Sequence of chain 5.B:
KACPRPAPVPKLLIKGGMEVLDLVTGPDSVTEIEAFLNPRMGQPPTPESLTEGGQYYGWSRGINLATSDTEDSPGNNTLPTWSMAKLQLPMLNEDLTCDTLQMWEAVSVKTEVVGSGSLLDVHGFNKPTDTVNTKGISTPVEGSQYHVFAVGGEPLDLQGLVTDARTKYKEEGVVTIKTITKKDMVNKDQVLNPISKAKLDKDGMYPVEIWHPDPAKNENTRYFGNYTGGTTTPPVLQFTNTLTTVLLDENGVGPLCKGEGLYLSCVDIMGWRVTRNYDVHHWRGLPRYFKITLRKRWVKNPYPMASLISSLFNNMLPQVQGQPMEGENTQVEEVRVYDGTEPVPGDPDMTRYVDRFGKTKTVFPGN

The protein below binds the small molecule below.
Small molecule (SMILES): CC(=O)N[C@@H]1[C@@H](O[C@@H]2O[C@H](CO)[C@H](O)[C@H](O[C@]3(C(=O)O)C[C@H](O)[C@@H](NC(C)=O)[C@H]([C@H](O)[C@H](O)CO)O3)[C@H]2O)[C@H](O)[C@@H](CO[C@]2(C(=O)O)C[C@H](O)[C@@H](NC(C)=O)[C@H]([C@H](O)[C@H](O)CO)O2)O[C@H]1O

Binding-site contacts:
Ligand atom C2 contacts residue GLY78 of chain 5.B at 4.1 Å.
Ligand atom C1 contacts residue TYR72 of chain 5.B at 4.1 Å (hydrophobic).
Ligand atom O1A contacts residue TYR72 of chain 5.B at 3.4 Å.
Ligand atom C8 contacts residue ARG77 of chain 5.B at 4.3 Å.
Ligand atom C3 contacts residue ARG77 of chain 5.B at 3.9 Å.
Ligand atom O1B contacts residue ASN80 of chain 5.B at 4.3 Å.
Ligand atom O1B contacts residue SER89 of chain 5.B at 4.1 Å.
Ligand atom O4 contacts residue GLY78 of chain 5.B at 3.0 Å.
Ligand atom O1A contacts residue ARG77 of chain 5.B at 2.9 Å (salt-bridge).
Ligand atom C6 contacts residue TYR72 of chain 5.B at 4.0 Å (hydrophobic).
Ligand atom O4 contacts residue ILE79 of chain 5.B at 3.6 Å (h-bond).
Ligand atom O6 contacts residue ASN93 of chain 5.B at 3.2 Å (h-bond).
Ligand atom C3 contacts residue GLY78 of chain 5.B at 4.1 Å.
Ligand atom O4 contacts residue ASN80 of chain 5.B at 4.2 Å.
Ligand atom O4 contacts residue THR291 of chain 5.B at 3.1 Å.
Ligand atom C3 contacts residue HIS298 of chain 5.B at 3.4 Å.
Ligand atom O8 contacts residue ARG77 of chain 5.B at 3.4 Å (salt-bridge).
Ligand atom O1B contacts residue TYR72 of chain 5.B at 4.2 Å.
Ligand atom C7 contacts residue TYR72 of chain 5.B at 4.3 Å (hydrophobic).
Ligand atom C4 contacts residue ARG77 of chain 5.B at 4.0 Å.
Ligand atom C4 contacts residue TYR72 of chain 5.B at 4.1 Å (hydrophobic).
Ligand atom O4 contacts residue VAL296 of chain 5.B at 4.0 Å.
Ligand atom C4 contacts residue GLY78 of chain 5.B at 3.6 Å.
Ligand atom C5 contacts residue ASN93 of chain 5.B at 4.3 Å.
Ligand atom C3 contacts residue VAL296 of chain 5.B at 3.5 Å (hydrophobic).
Ligand atom C4 contacts residue HIS298 of chain 5.B at 3.4 Å.
Ligand atom O8 contacts residue TYR72 of chain 5.B at 3.4 Å (h-bond).
Ligand atom C10 contacts residue TYR72 of chain 5.B at 4.1 Å (hydrophobic).
Ligand atom C6 contacts residue ASN93 of chain 5.B at 3.2 Å.
Ligand atom C5 contacts residue TYR72 of chain 5.B at 3.9 Å (hydrophobic).
Ligand atom O3 contacts residue VAL296 of chain 5.B at 4.0 Å.
Ligand atom C3 contacts residue GLY78 of chain 5.B at 3.9 Å.
Ligand atom C11 contacts residue TYR72 of chain 5.B at 4.0 Å (hydrophobic).
Ligand atom C11 contacts residue ASP85 of chain 5.C at 4.0 Å.
Ligand atom O1B contacts residue ARG77 of chain 5.B at 3.1 Å (salt-bridge).
Ligand atom N5 contacts residue TYR72 of chain 5.B at 3.1 Å (h-bond).
Ligand atom O3 contacts residue GLY78 of chain 5.B at 3.4 Å.
Ligand atom O4 contacts residue HIS298 of chain 5.B at 2.9 Å (h-bond).
Ligand atom O1A contacts residue GLY78 of chain 5.B at 4.0 Å.
Ligand atom C1 contacts residue ARG77 of chain 5.B at 3.4 Å.

Sequence of chain 5.C:
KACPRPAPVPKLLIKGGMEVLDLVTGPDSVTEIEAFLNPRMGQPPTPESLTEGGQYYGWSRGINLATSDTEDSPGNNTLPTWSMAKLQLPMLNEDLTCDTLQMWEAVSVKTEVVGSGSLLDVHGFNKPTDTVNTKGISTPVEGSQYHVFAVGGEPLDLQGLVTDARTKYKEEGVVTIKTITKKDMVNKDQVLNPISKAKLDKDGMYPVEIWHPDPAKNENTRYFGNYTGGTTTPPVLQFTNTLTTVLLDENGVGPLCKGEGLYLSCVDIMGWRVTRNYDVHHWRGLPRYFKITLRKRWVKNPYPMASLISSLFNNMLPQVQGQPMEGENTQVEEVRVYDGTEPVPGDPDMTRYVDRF